The protein below binds the small molecule below.
Small molecule (SMILES): O=C(c1ccccc1)c1ccc(O)cc1O

Sequence of chain 1.A:
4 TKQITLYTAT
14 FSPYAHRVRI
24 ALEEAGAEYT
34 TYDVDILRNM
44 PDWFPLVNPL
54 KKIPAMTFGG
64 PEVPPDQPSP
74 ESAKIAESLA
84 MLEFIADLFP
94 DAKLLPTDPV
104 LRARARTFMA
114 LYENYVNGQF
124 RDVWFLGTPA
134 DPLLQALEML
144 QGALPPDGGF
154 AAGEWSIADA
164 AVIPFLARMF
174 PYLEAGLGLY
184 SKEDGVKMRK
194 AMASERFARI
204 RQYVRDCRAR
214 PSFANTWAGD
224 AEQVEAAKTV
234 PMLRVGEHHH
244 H

Binding-site contacts:
Ligand atom C14 contacts residue PHE168 of chain 1.A at 3.9 Å (hydrophobic).
Ligand atom C10 contacts residue PHE128 of chain 1.A at 3.8 Å (hydrophobic).
Ligand atom O08 contacts residue TYR175 of chain 1.A at 4.2 Å.
Ligand atom C06 contacts residue ARG171 of chain 1.A at 3.7 Å.
Ligand atom C12 contacts residue TYR17 of chain 1.A at 3.8 Å (hydrophobic).
Ligand atom C11 contacts residue PHE128 of chain 1.A at 4.0 Å (hydrophobic).
Ligand atom C06 contacts residue MET172 of chain 1.A at 4.2 Å (hydrophobic).
Ligand atom O16 contacts residue GSH1 of chain 1.E at 3.7 Å.
Ligand atom O15 contacts residue ARG124 of chain 1.A at 3.0 Å (salt-bridge).
Ligand atom C10 contacts residue PRO16 of chain 1.A at 3.9 Å (hydrophobic).
Ligand atom C11 contacts residue TYR17 of chain 1.A at 3.7 Å (hydrophobic).
Ligand atom C02 contacts residue PHE123 of chain 1.A at 3.9 Å (hydrophobic).
Ligand atom O08 contacts residue PRO16 of chain 1.A at 3.7 Å.
Ligand atom C14 contacts residue ASN120 of chain 1.A at 4.2 Å.
Ligand atom C13 contacts residue ARG124 of chain 1.A at 3.6 Å.
Ligand atom C01 contacts residue PHE123 of chain 1.A at 3.6 Å (hydrophobic).
Ligand atom C13 contacts residue PHE128 of chain 1.A at 4.2 Å (hydrophobic).
Ligand atom C12 contacts residue PHE128 of chain 1.A at 4.0 Å (hydrophobic).
Ligand atom C01 contacts residue MET172 of chain 1.A at 4.3 Å (hydrophobic).
Ligand atom C13 contacts residue PHE168 of chain 1.A at 4.0 Å (hydrophobic).
Ligand atom O15 contacts residue TYR17 of chain 1.A at 3.1 Å (h-bond).
Ligand atom C01 contacts residue PHE168 of chain 1.A at 4.2 Å (hydrophobic).
Ligand atom C01 contacts residue TRP127 of chain 1.A at 4.3 Å (hydrophobic).
Ligand atom C13 contacts residue ASN120 of chain 1.A at 3.4 Å.
Ligand atom C05 contacts residue ARG171 of chain 1.A at 3.9 Å.
Ligand atom C06 contacts residue PHE168 of chain 1.A at 3.3 Å (hydrophobic).
Ligand atom O16 contacts residue PRO16 of chain 1.A at 3.6 Å.
Ligand atom C09 contacts residue PRO16 of chain 1.A at 4.0 Å (hydrophobic).
Ligand atom C12 contacts residue ARG124 of chain 1.A at 3.8 Å.
Ligand atom C03 contacts residue TRP127 of chain 1.A at 4.0 Å (hydrophobic).
Ligand atom C05 contacts residue PHE168 of chain 1.A at 4.1 Å (hydrophobic).
Ligand atom C02 contacts residue TRP127 of chain 1.A at 3.5 Å (hydrophobic).
Ligand atom O16 contacts residue PHE128 of chain 1.A at 4.1 Å.
Ligand atom C12 contacts residue ASN120 of chain 1.A at 4.1 Å.
Ligand atom C04 contacts residue TYR175 of chain 1.A at 4.1 Å (hydrophobic).
Ligand atom C05 contacts residue TYR175 of chain 1.A at 4.2 Å (hydrophobic).
Ligand atom O15 contacts residue ASN120 of chain 1.A at 3.5 Å (h-bond).
Ligand atom C07 contacts residue PRO16 of chain 1.A at 4.0 Å (hydrophobic).
Ligand atom C09 contacts residue PHE128 of chain 1.A at 3.9 Å (hydrophobic).
Ligand atom C09 contacts residue PHE168 of chain 1.A at 4.3 Å (hydrophobic).